Binding-site contacts:
Ligand atom C5 contacts residue ASN801 of chain 1.A at 3.6 Å.
Ligand atom C1 contacts residue ASN801 of chain 1.A at 1.4 Å.
Ligand atom N2 contacts residue SER803 of chain 1.A at 4.5 Å.
Ligand atom O5 contacts residue ASN801 of chain 1.A at 2.3 Å (h-bond).
Ligand atom O5 contacts residue SER803 of chain 1.A at 3.6 Å (h-bond).
Ligand atom N2 contacts residue ASN801 of chain 1.A at 2.3 Å (h-bond).
Ligand atom O7 contacts residue ASN801 of chain 1.A at 3.9 Å.
Ligand atom C5 contacts residue SER803 of chain 1.A at 3.8 Å.
Ligand atom C8 contacts residue ASN801 of chain 1.A at 3.3 Å.
Ligand atom C6 contacts residue GLN804 of chain 1.A at 4.4 Å.
Ligand atom C3 contacts residue ASN801 of chain 1.A at 3.8 Å.
Ligand atom C2 contacts residue SER803 of chain 1.A at 4.2 Å.
Ligand atom C4 contacts residue ASN801 of chain 1.A at 4.2 Å.
Ligand atom C2 contacts residue ASN801 of chain 1.A at 2.5 Å.
Ligand atom C1 contacts residue SER803 of chain 1.A at 3.1 Å.
Ligand atom C3 contacts residue SER803 of chain 1.A at 4.4 Å.
Ligand atom C7 contacts residue ASN801 of chain 1.A at 3.0 Å.

Sequence of chain 1.A:
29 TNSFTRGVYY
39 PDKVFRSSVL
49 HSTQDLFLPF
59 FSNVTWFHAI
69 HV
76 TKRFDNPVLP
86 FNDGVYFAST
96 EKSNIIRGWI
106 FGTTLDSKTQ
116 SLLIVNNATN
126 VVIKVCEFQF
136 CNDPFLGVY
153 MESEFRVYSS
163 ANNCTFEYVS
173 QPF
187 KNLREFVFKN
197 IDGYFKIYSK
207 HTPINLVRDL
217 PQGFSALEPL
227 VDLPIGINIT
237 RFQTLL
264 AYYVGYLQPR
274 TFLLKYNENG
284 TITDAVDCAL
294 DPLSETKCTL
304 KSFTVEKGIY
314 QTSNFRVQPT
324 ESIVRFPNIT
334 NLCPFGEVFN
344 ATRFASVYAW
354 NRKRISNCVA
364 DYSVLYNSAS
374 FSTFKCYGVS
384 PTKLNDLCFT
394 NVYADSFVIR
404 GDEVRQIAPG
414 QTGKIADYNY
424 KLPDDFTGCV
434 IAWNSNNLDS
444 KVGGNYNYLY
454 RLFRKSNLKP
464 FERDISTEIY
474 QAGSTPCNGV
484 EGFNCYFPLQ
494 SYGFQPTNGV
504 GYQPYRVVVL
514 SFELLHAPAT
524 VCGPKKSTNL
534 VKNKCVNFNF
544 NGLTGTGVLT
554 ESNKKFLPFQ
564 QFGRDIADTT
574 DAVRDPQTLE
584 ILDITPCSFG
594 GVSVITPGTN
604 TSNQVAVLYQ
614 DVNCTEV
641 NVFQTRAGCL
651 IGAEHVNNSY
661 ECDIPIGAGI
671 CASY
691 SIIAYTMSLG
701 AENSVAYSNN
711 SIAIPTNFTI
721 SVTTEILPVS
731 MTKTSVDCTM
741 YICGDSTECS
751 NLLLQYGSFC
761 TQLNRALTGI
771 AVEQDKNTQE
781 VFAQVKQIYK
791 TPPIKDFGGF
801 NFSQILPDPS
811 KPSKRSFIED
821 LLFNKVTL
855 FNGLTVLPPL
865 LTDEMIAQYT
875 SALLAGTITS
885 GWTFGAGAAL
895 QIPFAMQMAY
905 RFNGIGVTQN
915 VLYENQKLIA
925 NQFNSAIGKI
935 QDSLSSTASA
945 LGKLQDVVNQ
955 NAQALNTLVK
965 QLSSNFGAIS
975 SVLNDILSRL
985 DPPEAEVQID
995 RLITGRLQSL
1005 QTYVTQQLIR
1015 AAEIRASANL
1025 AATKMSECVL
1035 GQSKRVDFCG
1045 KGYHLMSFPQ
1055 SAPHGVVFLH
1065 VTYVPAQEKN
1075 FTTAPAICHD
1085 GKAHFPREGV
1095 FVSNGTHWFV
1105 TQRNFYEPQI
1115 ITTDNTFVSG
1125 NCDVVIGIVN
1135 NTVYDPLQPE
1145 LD

The protein below binds the small molecule below.
Small molecule (SMILES): CC(=O)N[C@@H]1[C@@H](O)[C@H](O)[C@@H](CO)O[C@H]1O